A small-molecule ligand and the protein it binds are described below.
Small molecule (SMILES): CCS(=O)(=O)Nc1cc(-c2cn(C)c3c(=O)[nH]ccc23)cc2c1ccn2C(C)(c1ccccn1)c1ccccn1

Binding-site contacts:
Ligand atom N4 contacts residue VAL36 of chain 1.F at 3.5 Å.
Ligand atom C17 contacts residue PRO31 of chain 1.F at 3.4 Å (hydrophobic).
Ligand atom C22 contacts residue VAL95 of chain 1.F at 3.9 Å (hydrophobic).
Ligand atom N5 contacts residue TYR88 of chain 1.F at 3.9 Å.
Ligand atom C6 contacts residue PRO31 of chain 1.F at 3.9 Å (hydrophobic).
Ligand atom O1 contacts residue VAL95 of chain 1.F at 3.8 Å.
Ligand atom N5 contacts residue ASN89 of chain 1.F at 2.8 Å (h-bond).
Ligand atom C6 contacts residue ARG94 of chain 1.F at 3.4 Å.
Ligand atom C26 contacts residue PRO35 of chain 1.F at 3.2 Å (hydrophobic).
Ligand atom C23 contacts residue ASN89 of chain 1.F at 3.4 Å.
Ligand atom C5 contacts residue ARG94 of chain 1.F at 3.6 Å.
Ligand atom C13 contacts residue LEU41 of chain 1.F at 3.7 Å (hydrophobic).
Ligand atom O2 contacts residue ASP37 of chain 1.F at 3.1 Å (salt-bridge).
Ligand atom C24 contacts residue LEU41 of chain 1.F at 3.5 Å (hydrophobic).
Ligand atom C18 contacts residue VAL36 of chain 1.F at 3.5 Å (hydrophobic).
Ligand atom N3 contacts residue LEU41 of chain 1.F at 4.0 Å.
Ligand atom C6 contacts residue PHE98 of chain 1.F at 3.8 Å (hydrophobic).
Ligand atom C29 contacts residue LEU41 of chain 1.F at 3.7 Å (hydrophobic).
Ligand atom O1 contacts residue ASN89 of chain 1.F at 2.7 Å (h-bond).
Ligand atom C7 contacts residue ARG94 of chain 1.F at 3.6 Å.
Ligand atom C14 contacts residue LEU41 of chain 1.F at 3.8 Å (hydrophobic).
Ligand atom C21 contacts residue VAL95 of chain 1.F at 3.8 Å (hydrophobic).
Ligand atom C22 contacts residue ASN89 of chain 1.F at 3.5 Å.
Ligand atom C15 contacts residue LEU41 of chain 1.F at 3.5 Å (hydrophobic).
Ligand atom C7 contacts residue VAL95 of chain 1.F at 3.7 Å (hydrophobic).
Ligand atom C16 contacts residue PRO31 of chain 1.F at 3.8 Å (hydrophobic).
Ligand atom O2 contacts residue PRO35 of chain 1.F at 3.9 Å.
Ligand atom O3 contacts residue LEU40 of chain 1.F at 3.2 Å.
Ligand atom C17 contacts residue VAL36 of chain 1.F at 3.7 Å (hydrophobic).
Ligand atom O2 contacts residue LEU41 of chain 1.F at 3.6 Å.
Ligand atom C27 contacts residue GLN34 of chain 1.F at 3.6 Å.
Ligand atom C28 contacts residue LEU41 of chain 1.F at 3.5 Å (hydrophobic).
Ligand atom C27 contacts residue PRO35 of chain 1.F at 3.4 Å (hydrophobic).
Ligand atom O2 contacts residue VAL36 of chain 1.F at 3.6 Å.
Ligand atom C25 contacts residue LEU41 of chain 1.F at 3.8 Å (hydrophobic).
Ligand atom O1 contacts residue TYR46 of chain 1.F at 3.7 Å.
Ligand atom C22 contacts residue ILE43 of chain 1.F at 3.9 Å (hydrophobic).
Ligand atom C20 contacts residue VAL95 of chain 1.F at 3.9 Å (hydrophobic).
Ligand atom C23 contacts residue VAL95 of chain 1.F at 3.7 Å (hydrophobic).
Ligand atom C5 contacts residue PRO31 of chain 1.F at 3.7 Å (hydrophobic).

Sequence of chain 1.F:
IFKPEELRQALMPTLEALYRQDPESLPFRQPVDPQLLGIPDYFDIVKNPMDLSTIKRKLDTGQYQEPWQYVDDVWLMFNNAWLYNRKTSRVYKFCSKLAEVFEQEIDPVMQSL